Sequence of chain 1.B:
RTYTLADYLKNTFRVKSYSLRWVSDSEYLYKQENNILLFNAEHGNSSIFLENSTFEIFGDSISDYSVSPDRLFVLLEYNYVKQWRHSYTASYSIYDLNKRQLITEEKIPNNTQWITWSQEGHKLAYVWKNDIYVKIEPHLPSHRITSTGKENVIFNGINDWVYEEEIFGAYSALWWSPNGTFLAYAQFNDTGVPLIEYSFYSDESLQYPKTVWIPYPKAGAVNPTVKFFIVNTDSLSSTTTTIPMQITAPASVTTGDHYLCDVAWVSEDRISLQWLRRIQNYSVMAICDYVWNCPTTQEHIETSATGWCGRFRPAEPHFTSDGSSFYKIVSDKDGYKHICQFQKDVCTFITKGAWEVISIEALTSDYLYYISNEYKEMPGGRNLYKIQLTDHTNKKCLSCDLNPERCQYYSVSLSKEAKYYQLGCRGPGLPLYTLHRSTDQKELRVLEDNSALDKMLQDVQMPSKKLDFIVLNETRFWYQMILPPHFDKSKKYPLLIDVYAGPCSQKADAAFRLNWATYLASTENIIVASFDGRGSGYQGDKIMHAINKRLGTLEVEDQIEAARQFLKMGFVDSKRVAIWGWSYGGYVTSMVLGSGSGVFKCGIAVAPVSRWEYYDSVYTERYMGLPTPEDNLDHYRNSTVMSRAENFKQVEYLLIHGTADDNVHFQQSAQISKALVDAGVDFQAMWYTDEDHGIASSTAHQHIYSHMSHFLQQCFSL

A small-molecule ligand and the protein it binds are described below.
Small molecule (SMILES): CC(=O)N[C@@H]1[C@@H](O)[C@H](O)[C@@H](CO)O[C@H]1O

Binding-site contacts:
Ligand atom C1 contacts residue THR193 of chain 1.B at 3.9 Å.
Ligand atom C6 contacts residue THR193 of chain 1.B at 3.5 Å.
Ligand atom C8 contacts residue ILE156 of chain 1.B at 3.9 Å (hydrophobic).
Ligand atom O7 contacts residue GLN189 of chain 1.B at 4.1 Å.
Ligand atom C3 contacts residue ASN191 of chain 1.B at 3.9 Å.
Ligand atom C7 contacts residue ILE156 of chain 1.B at 4.2 Å (hydrophobic).
Ligand atom O6 contacts residue THR193 of chain 1.B at 3.4 Å.
Ligand atom O6 contacts residue ASN191 of chain 1.B at 4.2 Å.
Ligand atom N2 contacts residue ASN191 of chain 1.B at 3.1 Å (h-bond).
Ligand atom N2 contacts residue ILE156 of chain 1.B at 4.1 Å.
Ligand atom C2 contacts residue ASN191 of chain 1.B at 2.6 Å.
Ligand atom O5 contacts residue ASN191 of chain 1.B at 2.3 Å (h-bond).
Ligand atom O7 contacts residue LYS229 of chain 1.B at 3.6 Å.
Ligand atom C8 contacts residue GLN189 of chain 1.B at 4.3 Å.
Ligand atom C7 contacts residue ASN191 of chain 1.B at 3.4 Å.
Ligand atom C5 contacts residue ASN191 of chain 1.B at 3.6 Å.
Ligand atom O5 contacts residue THR193 of chain 1.B at 3.5 Å.
Ligand atom C5 contacts residue THR193 of chain 1.B at 3.7 Å.
Ligand atom C8 contacts residue THR150 of chain 1.B at 4.4 Å.
Ligand atom C1 contacts residue ASN191 of chain 1.B at 1.5 Å.
Ligand atom O7 contacts residue ASN191 of chain 1.B at 3.2 Å (h-bond).
Ligand atom C4 contacts residue ASN191 of chain 1.B at 4.2 Å.